Sequence of chain 1.A:
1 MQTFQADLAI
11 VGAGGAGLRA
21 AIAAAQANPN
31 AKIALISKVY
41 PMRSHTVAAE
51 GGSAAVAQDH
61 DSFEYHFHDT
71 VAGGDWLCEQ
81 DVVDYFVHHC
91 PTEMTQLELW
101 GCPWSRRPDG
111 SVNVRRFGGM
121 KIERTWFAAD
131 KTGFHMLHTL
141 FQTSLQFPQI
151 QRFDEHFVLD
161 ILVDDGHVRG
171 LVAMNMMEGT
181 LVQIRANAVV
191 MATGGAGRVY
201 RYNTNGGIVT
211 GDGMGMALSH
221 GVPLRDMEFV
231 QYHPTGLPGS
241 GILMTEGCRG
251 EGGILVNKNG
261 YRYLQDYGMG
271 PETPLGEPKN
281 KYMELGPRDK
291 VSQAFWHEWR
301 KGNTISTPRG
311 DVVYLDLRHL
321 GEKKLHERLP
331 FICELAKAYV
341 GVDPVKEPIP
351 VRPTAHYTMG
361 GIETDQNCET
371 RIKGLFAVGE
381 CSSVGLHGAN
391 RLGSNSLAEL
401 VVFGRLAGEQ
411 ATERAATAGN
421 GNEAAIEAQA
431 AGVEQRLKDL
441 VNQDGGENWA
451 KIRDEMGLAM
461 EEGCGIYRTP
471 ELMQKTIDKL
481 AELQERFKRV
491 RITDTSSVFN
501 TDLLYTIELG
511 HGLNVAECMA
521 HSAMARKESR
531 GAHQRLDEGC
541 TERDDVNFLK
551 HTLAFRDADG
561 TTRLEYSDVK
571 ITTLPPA

This small molecule binds to this protein.
Small molecule (SMILES): O=C([O-])CC(=O)C(=O)O

Binding-site contacts:
Ligand atom C1 contacts residue LEU243 of chain 1.A at 4.3 Å (hydrophobic).
Ligand atom O3 contacts residue HIS233 of chain 1.A at 3.7 Å.
Ligand atom O4 contacts residue ARG288 of chain 1.A at 4.2 Å.
Ligand atom C1 contacts residue GLU246 of chain 1.A at 4.1 Å.
Ligand atom O5 contacts residue FAD1 of chain 1.J at 3.2 Å.
Ligand atom O2 contacts residue PHE117 of chain 1.A at 3.7 Å.
Ligand atom C4 contacts residue ARG391 of chain 1.A at 3.1 Å.
Ligand atom O3 contacts residue ARG391 of chain 1.A at 4.0 Å.
Ligand atom O1 contacts residue HIS233 of chain 1.A at 4.0 Å.
Ligand atom C2 contacts residue HIS233 of chain 1.A at 3.5 Å.
Ligand atom C1 contacts residue FAD1 of chain 1.J at 4.4 Å.
Ligand atom C4 contacts residue FAD1 of chain 1.J at 4.1 Å.
Ligand atom O1 contacts residue HIS356 of chain 1.A at 4.4 Å.
Ligand atom O2 contacts residue THR245 of chain 1.A at 2.8 Å (h-bond).
Ligand atom C1 contacts residue PHE117 of chain 1.A at 4.3 Å (hydrophobic).
Ligand atom O4 contacts residue HIS356 of chain 1.A at 2.8 Å (h-bond).
Ligand atom O5 contacts residue SER394 of chain 1.A at 3.7 Å.
Ligand atom O3 contacts residue ARG288 of chain 1.A at 2.6 Å (salt-bridge).
Ligand atom O4 contacts residue FAD1 of chain 1.J at 3.9 Å.
Ligand atom C1 contacts residue THR245 of chain 1.A at 4.1 Å.
Ligand atom O1 contacts residue LEU243 of chain 1.A at 3.5 Å.
Ligand atom O4 contacts residue GLN231 of chain 1.A at 4.5 Å.
Ligand atom C3 contacts residue ARG288 of chain 1.A at 3.7 Å.
Ligand atom O5 contacts residue ARG391 of chain 1.A at 3.6 Å.
Ligand atom C2 contacts residue GLU246 of chain 1.A at 4.1 Å.
Ligand atom C3 contacts residue HIS233 of chain 1.A at 3.9 Å.
Ligand atom C4 contacts residue HIS356 of chain 1.A at 3.8 Å.
Ligand atom O2 contacts residue HIS233 of chain 1.A at 4.0 Å.
Ligand atom O5 contacts residue GLY393 of chain 1.A at 4.1 Å.
Ligand atom O2 contacts residue GLY51 of chain 1.A at 4.2 Å.
Ligand atom O2 contacts residue GLU246 of chain 1.A at 3.1 Å (salt-bridge).
Ligand atom C4 contacts residue ARG288 of chain 1.A at 4.3 Å.
Ligand atom C3 contacts residue ARG391 of chain 1.A at 4.1 Å.
Ligand atom C1 contacts residue HIS233 of chain 1.A at 3.6 Å.
Ligand atom O4 contacts residue ARG391 of chain 1.A at 2.5 Å (salt-bridge).
Ligand atom C2 contacts residue PHE117 of chain 1.A at 4.2 Å (hydrophobic).
Ligand atom O1 contacts residue FAD1 of chain 1.J at 3.6 Å.